The protein below binds the small molecule below.
Small molecule (SMILES): N#C[C@H](CC1CCCCC1)c1n[nH]c2cc(O)ccc12

Binding-site contacts:
Ligand atom N5 contacts residue LEU41 of chain 1.A at 4.0 Å.
Ligand atom C3 contacts residue ASP86 of chain 1.A at 3.3 Å.
Ligand atom C10 contacts residue PHE131 of chain 1.A at 3.5 Å (hydrophobic).
Ligand atom C4 contacts residue MET91 of chain 1.A at 3.6 Å (hydrophobic).
Ligand atom C9 contacts residue ASN44 of chain 1.A at 3.5 Å.
Ligand atom C2 contacts residue THR177 of chain 1.A at 3.6 Å.
Ligand atom C17 contacts residue LEU96 of chain 1.A at 3.9 Å (hydrophobic).
Ligand atom C7 contacts residue ASN44 of chain 1.A at 3.5 Å.
Ligand atom C10 contacts residue ASN44 of chain 1.A at 4.0 Å.
Ligand atom C1 contacts residue MET91 of chain 1.A at 3.9 Å (hydrophobic).
Ligand atom O14 contacts residue ASP86 of chain 1.A at 2.6 Å (salt-bridge).
Ligand atom C20 contacts residue LEU100 of chain 1.A at 3.9 Å (hydrophobic).
Ligand atom C18 contacts residue TRP155 of chain 1.A at 3.6 Å (hydrophobic).
Ligand atom C8 contacts residue ASN44 of chain 1.A at 4.0 Å.
Ligand atom C18 contacts residue LEU96 of chain 1.A at 4.0 Å (hydrophobic).
Ligand atom O14 contacts residue ALA48 of chain 1.A at 3.0 Å.
Ligand atom N6 contacts residue LEU41 of chain 1.A at 3.8 Å.
Ligand atom N6 contacts residue ASN44 of chain 1.A at 3.2 Å (h-bond).
Ligand atom C3 contacts residue ASN44 of chain 1.A at 3.9 Å.
Ligand atom O14 contacts residue SER45 of chain 1.A at 3.9 Å.
Ligand atom C16 contacts residue LEU96 of chain 1.A at 3.8 Å (hydrophobic).
Ligand atom O14 contacts residue THR177 of chain 1.A at 3.4 Å.
Ligand atom C20 contacts residue PHE131 of chain 1.A at 4.0 Å (hydrophobic).
Ligand atom C3 contacts residue THR177 of chain 1.A at 3.9 Å.
Ligand atom C11 contacts residue MET91 of chain 1.A at 3.8 Å (hydrophobic).
Ligand atom C2 contacts residue ALA48 of chain 1.A at 3.8 Å (hydrophobic).
Ligand atom N13 contacts residue ASN44 of chain 1.A at 3.7 Å.
Ligand atom C1 contacts residue THR177 of chain 1.A at 3.7 Å.
Ligand atom N5 contacts residue ASN44 of chain 1.A at 3.4 Å.
Ligand atom C17 contacts residue TRP155 of chain 1.A at 3.5 Å (hydrophobic).
Ligand atom C12 contacts residue ASN44 of chain 1.A at 3.6 Å.
Ligand atom C2 contacts residue ASN44 of chain 1.A at 3.9 Å.
Ligand atom N6 contacts residue PHE131 of chain 1.A at 3.4 Å.
Ligand atom C19 contacts residue TYR132 of chain 1.A at 3.4 Å (hydrophobic).
Ligand atom C15 contacts residue PHE131 of chain 1.A at 3.9 Å (hydrophobic).
Ligand atom C19 contacts residue PHE131 of chain 1.A at 3.9 Å (hydrophobic).
Ligand atom C7 contacts residue PHE131 of chain 1.A at 3.8 Å (hydrophobic).
Ligand atom C2 contacts residue ASP86 of chain 1.A at 3.4 Å.
Ligand atom N5 contacts residue VAL179 of chain 1.A at 3.7 Å.
Ligand atom C3 contacts residue SER45 of chain 1.A at 3.8 Å.

Sequence of chain 1.A:
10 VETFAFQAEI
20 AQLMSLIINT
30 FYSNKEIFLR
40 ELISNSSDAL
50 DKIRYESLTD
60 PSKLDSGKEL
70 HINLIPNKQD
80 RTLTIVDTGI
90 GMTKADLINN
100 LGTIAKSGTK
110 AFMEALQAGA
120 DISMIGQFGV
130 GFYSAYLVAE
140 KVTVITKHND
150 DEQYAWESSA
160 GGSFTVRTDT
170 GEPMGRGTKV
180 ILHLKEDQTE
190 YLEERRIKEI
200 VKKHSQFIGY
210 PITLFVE